Sequence of chain 1.A:
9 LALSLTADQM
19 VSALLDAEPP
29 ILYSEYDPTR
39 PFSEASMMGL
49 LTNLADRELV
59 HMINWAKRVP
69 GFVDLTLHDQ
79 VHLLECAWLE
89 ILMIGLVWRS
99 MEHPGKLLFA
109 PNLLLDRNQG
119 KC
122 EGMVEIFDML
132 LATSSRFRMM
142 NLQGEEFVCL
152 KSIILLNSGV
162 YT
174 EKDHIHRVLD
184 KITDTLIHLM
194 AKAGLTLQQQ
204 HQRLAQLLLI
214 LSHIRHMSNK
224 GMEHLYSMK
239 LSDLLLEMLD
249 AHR

Binding-site contacts:
Ligand atom C02 contacts residue LEU90 of chain 1.A at 3.4 Å (hydrophobic).
Ligand atom C06 contacts residue PHE107 of chain 1.A at 4.1 Å (hydrophobic).
Ligand atom O01 contacts residue LEU90 of chain 1.A at 3.5 Å (h-bond).
Ligand atom C08 contacts residue LEU49 of chain 1.A at 3.8 Å (hydrophobic).
Ligand atom O01 contacts residue ARG97 of chain 1.A at 3.1 Å (salt-bridge).
Ligand atom C12 contacts residue PHE128 of chain 1.A at 4.0 Å (hydrophobic).
Ligand atom C09 contacts residue LEU49 of chain 1.A at 4.1 Å (hydrophobic).
Ligand atom C14 contacts residue PHE128 of chain 1.A at 4.0 Å (hydrophobic).
Ligand atom C26 contacts residue LEU94 of chain 1.A at 3.6 Å (hydrophobic).
Ligand atom S24 contacts residue LEU49 of chain 1.A at 4.2 Å.
Ligand atom C15 contacts residue ILE127 of chain 1.A at 4.2 Å (hydrophobic).
Ligand atom O13 contacts residue PHE128 of chain 1.A at 3.5 Å.
Ligand atom C03 contacts residue GLU56 of chain 1.A at 3.1 Å.
Ligand atom C03 contacts residue LEU90 of chain 1.A at 4.0 Å (hydrophobic).
Ligand atom O13 contacts residue MET124 of chain 1.A at 3.1 Å (h-bond).
Ligand atom C12 contacts residue MET124 of chain 1.A at 4.0 Å (hydrophobic).
Ligand atom C07 contacts residue PHE107 of chain 1.A at 3.3 Å (hydrophobic).
Ligand atom C20 contacts residue HIS227 of chain 1.A at 3.8 Å.
Ligand atom C07 contacts residue LEU49 of chain 1.A at 4.2 Å (hydrophobic).
Ligand atom O21 contacts residue HIS227 of chain 1.A at 2.9 Å.
Ligand atom O01 contacts residue GLU56 of chain 1.A at 2.5 Å (salt-bridge).
Ligand atom C16 contacts residue LEU49 of chain 1.A at 4.0 Å (hydrophobic).
Ligand atom C15 contacts residue LEU131 of chain 1.A at 3.8 Å (hydrophobic).
Ligand atom C26 contacts residue MET91 of chain 1.A at 4.0 Å (hydrophobic).
Ligand atom C03 contacts residue ALA53 of chain 1.A at 4.2 Å (hydrophobic).
Ligand atom C23 contacts residue LEU49 of chain 1.A at 4.2 Å (hydrophobic).
Ligand atom C19 contacts residue HIS227 of chain 1.A at 3.7 Å.
Ligand atom C08 contacts residue PHE107 of chain 1.A at 4.2 Å (hydrophobic).
Ligand atom C25 contacts residue LEU94 of chain 1.A at 3.8 Å (hydrophobic).
Ligand atom C10 contacts residue LEU49 of chain 1.A at 3.6 Å (hydrophobic).
Ligand atom O13 contacts residue GLY118 of chain 1.A at 3.8 Å.
Ligand atom C04 contacts residue LEU49 of chain 1.A at 4.2 Å (hydrophobic).
Ligand atom C04 contacts residue ALA53 of chain 1.A at 4.1 Å (hydrophobic).
Ligand atom C14 contacts residue ILE127 of chain 1.A at 4.0 Å (hydrophobic).
Ligand atom C02 contacts residue ARG97 of chain 1.A at 3.8 Å.
Ligand atom C25 contacts residue LEU90 of chain 1.A at 4.2 Å (hydrophobic).
Ligand atom C02 contacts residue GLU56 of chain 1.A at 3.3 Å.
Ligand atom O13 contacts residue VAL125 of chain 1.A at 4.2 Å.
Ligand atom C26 contacts residue LEU90 of chain 1.A at 3.1 Å (hydrophobic).
Ligand atom C14 contacts residue LEU131 of chain 1.A at 4.0 Å (hydrophobic).

The small molecule below binds the protein below.
Small molecule (SMILES): Oc1ccc(-c2cc(-c3ccc(O)cc3)c(-c3ccc(O)cc3)s2)cc1